A protein and the small-molecule ligand that binds it are described below.
Small molecule (SMILES): Cc1cccc(Sc2nc(N3CCN(c4ccccn4)CC3)nc3[nH]cnc23)c1

Sequence of chain 1.B:
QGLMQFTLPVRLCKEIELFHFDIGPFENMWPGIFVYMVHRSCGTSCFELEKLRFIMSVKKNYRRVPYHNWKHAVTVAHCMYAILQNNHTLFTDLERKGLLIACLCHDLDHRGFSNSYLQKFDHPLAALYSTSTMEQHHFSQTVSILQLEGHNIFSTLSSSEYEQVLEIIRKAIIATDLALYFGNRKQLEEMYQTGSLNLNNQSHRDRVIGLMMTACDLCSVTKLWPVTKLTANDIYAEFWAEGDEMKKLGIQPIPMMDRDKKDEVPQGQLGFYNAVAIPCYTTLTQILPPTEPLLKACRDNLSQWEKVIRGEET

Binding-site contacts:
Ligand atom N1 contacts residue PHE283 of chain 1.B at 3.4 Å.
Ligand atom C15 contacts residue ILE246 of chain 1.B at 3.5 Å (hydrophobic).
Ligand atom C4 contacts residue MET267 of chain 1.B at 3.5 Å (hydrophobic).
Ligand atom C29 contacts residue MET267 of chain 1.B at 3.8 Å (hydrophobic).
Ligand atom C14 contacts residue VAL232 of chain 1.B at 3.7 Å (hydrophobic).
Ligand atom C17 contacts residue ILE246 of chain 1.B at 3.4 Å (hydrophobic).
Ligand atom N18 contacts residue GLY279 of chain 1.B at 3.3 Å.
Ligand atom C2 contacts residue PHE283 of chain 1.B at 3.5 Å (hydrophobic).
Ligand atom N21 contacts residue PHE283 of chain 1.B at 3.5 Å.
Ligand atom C27 contacts residue MET267 of chain 1.B at 3.7 Å (hydrophobic).
Ligand atom C26 contacts residue GLY279 of chain 1.B at 3.3 Å.
Ligand atom C25 contacts residue GLY279 of chain 1.B at 3.4 Å.
Ligand atom C17 contacts residue PHE250 of chain 1.B at 3.8 Å (hydrophobic).
Ligand atom C15 contacts residue PHE250 of chain 1.B at 2.9 Å (hydrophobic).
Ligand atom C29 contacts residue PRO266 of chain 1.B at 3.5 Å (hydrophobic).
Ligand atom N20 contacts residue MET267 of chain 1.B at 3.7 Å.
Ligand atom C11 contacts residue GLN280 of chain 1.B at 3.5 Å.
Ligand atom C26 contacts residue GLN280 of chain 1.B at 3.7 Å.
Ligand atom C6 contacts residue MET267 of chain 1.B at 3.5 Å (hydrophobic).
Ligand atom C28 contacts residue PRO266 of chain 1.B at 3.6 Å (hydrophobic).
Ligand atom C5 contacts residue MET267 of chain 1.B at 3.5 Å (hydrophobic).
Ligand atom C12 contacts residue PHE250 of chain 1.B at 3.7 Å (hydrophobic).
Ligand atom N1 contacts residue MET267 of chain 1.B at 3.5 Å (h-bond).
Ligand atom C29 contacts residue GLU275 of chain 1.B at 3.7 Å.
Ligand atom C23 contacts residue TYR247 of chain 1.B at 3.1 Å (hydrophobic).
Ligand atom C2 contacts residue MET267 of chain 1.B at 3.5 Å (hydrophobic).
Ligand atom N3 contacts residue MET267 of chain 1.B at 3.5 Å (h-bond).
Ligand atom C27 contacts residue TYR247 of chain 1.B at 3.5 Å (hydrophobic).
Ligand atom S16 contacts residue PHE250 of chain 1.B at 3.7 Å.
Ligand atom C17 contacts residue GLN280 of chain 1.B at 3.2 Å.
Ligand atom C4 contacts residue PHE283 of chain 1.B at 3.6 Å (hydrophobic).
Ligand atom C13 contacts residue GLN280 of chain 1.B at 2.8 Å.
Ligand atom C27 contacts residue VAL276 of chain 1.B at 3.6 Å (hydrophobic).
Ligand atom N21 contacts residue GLY279 of chain 1.B at 3.5 Å (h-bond).
Ligand atom C19 contacts residue MET267 of chain 1.B at 3.7 Å (hydrophobic).
Ligand atom C14 contacts residue GLN280 of chain 1.B at 3.7 Å.
Ligand atom C19 contacts residue GLY279 of chain 1.B at 3.5 Å.
Ligand atom N20 contacts residue TYR247 of chain 1.B at 2.9 Å (h-bond).
Ligand atom C28 contacts residue MET267 of chain 1.B at 3.6 Å (hydrophobic).
Ligand atom C17 contacts residue TYR247 of chain 1.B at 3.6 Å (hydrophobic).